This protein binds this small molecule.
Small molecule (SMILES): Nc1nc2[nH]c(-c3ccccc3)c(CCc3ccccc3)c2c(=O)[nH]1

Binding-site contacts:
Ligand atom CAH contacts residue GLY225 of chain 1.C at 3.6 Å.
Ligand atom CAY contacts residue NAP1 of chain 1.J at 3.7 Å.
Ligand atom CAG contacts residue CYS188 of chain 1.C at 3.8 Å (hydrophobic).
Ligand atom CAD contacts residue MET183 of chain 1.C at 3.9 Å (hydrophobic).
Ligand atom CAM contacts residue PHE117 of chain 1.C at 3.7 Å (hydrophobic).
Ligand atom CAW contacts residue NAP1 of chain 1.J at 3.4 Å.
Ligand atom NAA contacts residue SER115 of chain 1.C at 2.9 Å (h-bond).
Ligand atom CAS contacts residue PHE117 of chain 1.C at 3.7 Å (hydrophobic).
Ligand atom NAQ contacts residue NAP1 of chain 1.J at 3.5 Å.
Ligand atom CAN contacts residue NAP1 of chain 1.J at 3.5 Å.
Ligand atom CAM contacts residue PRO230 of chain 1.C at 3.5 Å (hydrophobic).
Ligand atom CAS contacts residue NAP1 of chain 1.J at 3.2 Å.
Ligand atom NAA contacts residue PHE117 of chain 1.C at 3.7 Å.
Ligand atom NAA contacts residue NAP1 of chain 1.J at 2.9 Å (h-bond).
Ligand atom CAK contacts residue ASP181 of chain 1.C at 3.4 Å.
Ligand atom NAO contacts residue NAP1 of chain 1.J at 2.8 Å (h-bond).
Ligand atom CAF contacts residue TRP241 of chain 1.C at 3.3 Å (hydrophobic).
Ligand atom CAD contacts residue CYS188 of chain 1.C at 3.7 Å (hydrophobic).
Ligand atom NAQ contacts residue TYR194 of chain 1.C at 2.7 Å (h-bond).
Ligand atom CAI contacts residue PHE117 of chain 1.C at 2.7 Å (hydrophobic).
Ligand atom CAV contacts residue NAP1 of chain 1.J at 3.3 Å.
Ligand atom CAU contacts residue NAP1 of chain 1.J at 3.6 Å.
Ligand atom CAK contacts residue TYR194 of chain 1.C at 3.6 Å (hydrophobic).
Ligand atom OAB contacts residue NAP1 of chain 1.J at 3.3 Å (h-bond).
Ligand atom CAL contacts residue GLY225 of chain 1.C at 3.5 Å.
Ligand atom CAE contacts residue CYS188 of chain 1.C at 3.7 Å (hydrophobic).
Ligand atom CAX contacts residue TYR194 of chain 1.C at 3.5 Å (hydrophobic).
Ligand atom NAP contacts residue NAP1 of chain 1.J at 2.7 Å (h-bond).
Ligand atom CAR contacts residue PHE117 of chain 1.C at 3.5 Å (hydrophobic).
Ligand atom NAO contacts residue TYR194 of chain 1.C at 3.6 Å (h-bond).
Ligand atom CAG contacts residue ASP181 of chain 1.C at 3.4 Å.
Ligand atom OAB contacts residue ARG34 of chain 1.C at 3.5 Å (salt-bridge).
Ligand atom OAB contacts residue PRO230 of chain 1.C at 3.5 Å.
Ligand atom CAC contacts residue TRP241 of chain 1.C at 3.9 Å (hydrophobic).
Ligand atom CAT contacts residue NAP1 of chain 1.J at 3.6 Å.
Ligand atom CAX contacts residue NAP1 of chain 1.J at 3.6 Å.
Ligand atom CAE contacts residue PHE117 of chain 1.C at 3.3 Å (hydrophobic).
Ligand atom CAL contacts residue NAP1 of chain 1.J at 3.8 Å.
Ligand atom CAC contacts residue CYS188 of chain 1.C at 3.3 Å (hydrophobic).
Ligand atom CAJ contacts residue MET233 of chain 1.C at 3.2 Å (hydrophobic).

Sequence of chain 1.C:
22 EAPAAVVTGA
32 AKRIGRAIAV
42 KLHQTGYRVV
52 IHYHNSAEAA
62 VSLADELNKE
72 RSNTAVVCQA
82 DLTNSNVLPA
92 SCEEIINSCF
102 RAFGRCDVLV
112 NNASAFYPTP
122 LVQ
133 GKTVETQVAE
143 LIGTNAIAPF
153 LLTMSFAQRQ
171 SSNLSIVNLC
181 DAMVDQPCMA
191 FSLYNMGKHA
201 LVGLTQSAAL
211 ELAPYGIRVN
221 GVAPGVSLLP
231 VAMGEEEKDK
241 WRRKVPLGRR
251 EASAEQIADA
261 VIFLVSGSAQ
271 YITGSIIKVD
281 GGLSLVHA